Sequence of chain 1.A:
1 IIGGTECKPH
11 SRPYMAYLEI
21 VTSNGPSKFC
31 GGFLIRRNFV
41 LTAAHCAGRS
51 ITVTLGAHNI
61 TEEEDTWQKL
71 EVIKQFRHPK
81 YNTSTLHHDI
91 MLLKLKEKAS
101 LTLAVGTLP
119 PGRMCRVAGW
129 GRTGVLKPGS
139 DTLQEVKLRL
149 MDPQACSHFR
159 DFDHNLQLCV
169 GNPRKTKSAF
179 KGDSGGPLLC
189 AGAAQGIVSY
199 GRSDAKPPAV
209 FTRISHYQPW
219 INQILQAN

Binding-site contacts:
Ligand atom N09 contacts residue GLY199 of chain 1.A at 3.5 Å (h-bond).
Ligand atom O08 contacts residue SER176 of chain 1.A at 4.1 Å.
Ligand atom CL01 contacts residue SER201 of chain 1.A at 3.6 Å.
Ligand atom C10 contacts residue GLY199 of chain 1.A at 3.4 Å.
Ligand atom CL01 contacts residue GLY199 of chain 1.A at 4.1 Å.
Ligand atom C07 contacts residue GLY199 of chain 1.A at 4.2 Å.
Ligand atom N09 contacts residue PHE178 of chain 1.A at 4.1 Å.
Ligand atom C07 contacts residue ALA207 of chain 1.A at 3.9 Å (hydrophobic).
Ligand atom C07 contacts residue TYR198 of chain 1.A at 4.0 Å (hydrophobic).
Ligand atom N09 contacts residue ALA207 of chain 1.A at 4.0 Å.
Ligand atom C11 contacts residue GLY199 of chain 1.A at 3.6 Å.
Ligand atom C04 contacts residue LYS179 of chain 1.A at 3.7 Å.
Ligand atom N09 contacts residue TYR198 of chain 1.A at 3.8 Å.
Ligand atom C06 contacts residue ALA177 of chain 1.A at 4.0 Å (hydrophobic).
Ligand atom C11 contacts residue PHE178 of chain 1.A at 3.6 Å (hydrophobic).
Ligand atom O08 contacts residue ALA207 of chain 1.A at 3.3 Å.
Ligand atom N09 contacts residue ALA177 of chain 1.A at 3.4 Å (h-bond).
Ligand atom O08 contacts residue VAL196 of chain 1.A at 3.9 Å.
Ligand atom C02 contacts residue PHE178 of chain 1.A at 3.9 Å (hydrophobic).
Ligand atom CL01 contacts residue PHE178 of chain 1.A at 3.9 Å.
Ligand atom C07 contacts residue ALA177 of chain 1.A at 3.3 Å (hydrophobic).
Ligand atom C10 contacts residue TYR198 of chain 1.A at 3.9 Å (hydrophobic).
Ligand atom C06 contacts residue PHE178 of chain 1.A at 3.8 Å (hydrophobic).
Ligand atom C02 contacts residue ARG200 of chain 1.A at 4.0 Å.
Ligand atom C07 contacts residue PHE178 of chain 1.A at 3.9 Å (hydrophobic).
Ligand atom C05 contacts residue TYR198 of chain 1.A at 4.1 Å (hydrophobic).
Ligand atom C11 contacts residue ARG200 of chain 1.A at 3.4 Å.
Ligand atom C05 contacts residue PHE178 of chain 1.A at 3.7 Å (hydrophobic).
Ligand atom C04 contacts residue PHE178 of chain 1.A at 3.7 Å (hydrophobic).
Ligand atom C02 contacts residue GLY199 of chain 1.A at 4.2 Å.
Ligand atom C05 contacts residue GLY199 of chain 1.A at 4.1 Å.
Ligand atom C10 contacts residue PHE178 of chain 1.A at 3.9 Å (hydrophobic).
Ligand atom CL01 contacts residue ARG200 of chain 1.A at 3.7 Å.
Ligand atom C03 contacts residue LYS179 of chain 1.A at 3.8 Å.
Ligand atom C05 contacts residue LYS179 of chain 1.A at 4.1 Å.
Ligand atom CL01 contacts residue LYS179 of chain 1.A at 4.0 Å.
Ligand atom C07 contacts residue VAL196 of chain 1.A at 4.1 Å (hydrophobic).
Ligand atom O08 contacts residue ALA177 of chain 1.A at 3.2 Å (h-bond).
Ligand atom O08 contacts residue PHE178 of chain 1.A at 4.1 Å.
Ligand atom C06 contacts residue VAL196 of chain 1.A at 3.5 Å (hydrophobic).

The protein below binds the small molecule below.
Small molecule (SMILES): O=C1Cc2ccc(Cl)cc2N1